Binding-site contacts:
Ligand atom C1 contacts residue ILE183 of chain 23.B at 3.5 Å (hydrophobic).
Ligand atom C23 contacts residue TYR112 of chain 23.B at 3.3 Å (hydrophobic).
Ligand atom C3 contacts residue ALA24 of chain 23.D at 3.5 Å (hydrophobic).
Ligand atom C14 contacts residue VAL199 of chain 23.B at 3.8 Å (hydrophobic).
Ligand atom C18 contacts residue PHE237 of chain 23.B at 3.8 Å (hydrophobic).
Ligand atom C5 contacts residue TYR159 of chain 23.B at 3.7 Å (hydrophobic).
Ligand atom C3 contacts residue PRO181 of chain 23.B at 3.7 Å (hydrophobic).
Ligand atom C4 contacts residue TYR159 of chain 23.B at 3.7 Å (hydrophobic).
Ligand atom N4 contacts residue LEU240 of chain 23.B at 3.3 Å.
Ligand atom C8 contacts residue TYR159 of chain 23.B at 3.5 Å (hydrophobic).
Ligand atom C3 contacts residue TYR159 of chain 23.B at 3.7 Å (hydrophobic).
Ligand atom C12 contacts residue VAL199 of chain 23.B at 3.7 Å (hydrophobic).
Ligand atom C7 contacts residue TYR159 of chain 23.B at 3.7 Å (hydrophobic).
Ligand atom C15 contacts residue MET132 of chain 23.B at 3.6 Å (hydrophobic).
Ligand atom O24 contacts residue TYR112 of chain 23.B at 3.8 Å.
Ligand atom N3 contacts residue LEU240 of chain 23.B at 3.4 Å.
Ligand atom C8 contacts residue VAL196 of chain 23.B at 3.7 Å (hydrophobic).
Ligand atom C21 contacts residue TYR112 of chain 23.B at 3.4 Å (hydrophobic).
Ligand atom C20 contacts residue TYR112 of chain 23.B at 3.4 Å (hydrophobic).
Ligand atom C4 contacts residue ALA24 of chain 23.D at 3.5 Å (hydrophobic).
Ligand atom C10 contacts residue MET132 of chain 23.B at 3.7 Å (hydrophobic).
Ligand atom C19 contacts residue PHE237 of chain 23.B at 3.5 Å (hydrophobic).
Ligand atom C26 contacts residue THR111 of chain 23.B at 3.6 Å.
Ligand atom C21 contacts residue PHE237 of chain 23.B at 3.7 Å (hydrophobic).
Ligand atom C14 contacts residue MET132 of chain 23.B at 3.5 Å (hydrophobic).
Ligand atom C13 contacts residue PHE237 of chain 23.B at 3.7 Å (hydrophobic).
Ligand atom O25 contacts residue THR111 of chain 23.B at 3.4 Å (h-bond).
Ligand atom C27 contacts residue ASP236 of chain 23.B at 3.6 Å.
Ligand atom C23 contacts residue PHE237 of chain 23.B at 3.8 Å (hydrophobic).
Ligand atom C20 contacts residue PHE237 of chain 23.B at 3.4 Å (hydrophobic).
Ligand atom C26 contacts residue LYS113 of chain 23.B at 3.7 Å.
Ligand atom C4 contacts residue ILE194 of chain 23.B at 3.8 Å (hydrophobic).
Ligand atom O16 contacts residue MET132 of chain 23.B at 3.6 Å.
Ligand atom C13 contacts residue MET132 of chain 23.B at 3.8 Å (hydrophobic).
Ligand atom C11 contacts residue LEU134 of chain 23.B at 3.8 Å (hydrophobic).
Ligand atom N6 contacts residue VAL196 of chain 23.B at 3.8 Å.
Ligand atom C5 contacts residue ILE194 of chain 23.B at 3.8 Å (hydrophobic).
Ligand atom C1 contacts residue ILE157 of chain 23.B at 3.4 Å (hydrophobic).
Ligand atom C7 contacts residue VAL196 of chain 23.B at 3.5 Å (hydrophobic).
Ligand atom O25 contacts residue TYR112 of chain 23.B at 3.4 Å.

This small molecule binds to this protein.
Small molecule (SMILES): CCOC(=O)c1ccc(OCCCCC2CCN(c3ccc(C)nn3)CC2)cc1

Sequence of chain 23.B:
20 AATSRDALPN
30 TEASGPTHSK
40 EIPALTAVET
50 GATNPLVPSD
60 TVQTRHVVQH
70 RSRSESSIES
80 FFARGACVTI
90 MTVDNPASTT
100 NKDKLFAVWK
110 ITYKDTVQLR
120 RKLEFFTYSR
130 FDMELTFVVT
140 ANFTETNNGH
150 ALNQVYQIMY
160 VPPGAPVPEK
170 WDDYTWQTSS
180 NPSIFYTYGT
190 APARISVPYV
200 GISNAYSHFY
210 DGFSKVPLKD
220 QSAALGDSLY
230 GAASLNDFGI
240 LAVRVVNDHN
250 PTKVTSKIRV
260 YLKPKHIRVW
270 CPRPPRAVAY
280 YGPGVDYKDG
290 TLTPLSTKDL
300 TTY

Sequence of chain 23.D:
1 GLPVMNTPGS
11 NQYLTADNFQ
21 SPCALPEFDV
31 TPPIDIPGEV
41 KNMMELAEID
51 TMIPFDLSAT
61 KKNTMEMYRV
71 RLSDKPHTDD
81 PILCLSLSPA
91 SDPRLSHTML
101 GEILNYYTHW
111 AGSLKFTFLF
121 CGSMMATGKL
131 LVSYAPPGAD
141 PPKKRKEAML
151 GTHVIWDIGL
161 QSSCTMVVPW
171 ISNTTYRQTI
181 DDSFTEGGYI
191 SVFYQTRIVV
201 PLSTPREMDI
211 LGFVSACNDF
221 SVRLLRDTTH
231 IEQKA